Sequence of chain 1.B:
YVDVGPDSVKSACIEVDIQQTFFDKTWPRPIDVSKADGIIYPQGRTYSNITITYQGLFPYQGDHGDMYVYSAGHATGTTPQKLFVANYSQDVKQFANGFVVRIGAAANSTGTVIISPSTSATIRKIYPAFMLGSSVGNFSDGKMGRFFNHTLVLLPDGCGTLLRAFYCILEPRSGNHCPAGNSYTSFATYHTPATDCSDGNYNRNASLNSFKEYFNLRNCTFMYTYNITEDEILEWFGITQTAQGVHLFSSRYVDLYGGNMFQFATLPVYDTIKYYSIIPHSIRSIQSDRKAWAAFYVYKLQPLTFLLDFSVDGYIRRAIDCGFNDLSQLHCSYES

The protein below binds the small molecule below.
Small molecule (SMILES): CC(=O)N[C@H]1[C@H](O[C@H]2[C@H](O)[C@@H](NC(C)=O)CO[C@@H]2CO)O[C@H](CO)[C@@H](O)[C@@H]1O

Binding-site contacts:
Ligand atom C5 contacts residue ASN87 of chain 1.B at 3.8 Å.
Ligand atom O5 contacts residue GLN20 of chain 1.B at 3.5 Å.
Ligand atom O5 contacts residue ASN87 of chain 1.B at 2.5 Å (h-bond).
Ligand atom O7 contacts residue ASN87 of chain 1.B at 2.9 Å (h-bond).
Ligand atom C6 contacts residue ASP24 of chain 1.B at 3.7 Å.
Ligand atom C8 contacts residue ASN87 of chain 1.B at 4.2 Å.
Ligand atom C1 contacts residue GLN20 of chain 1.B at 4.5 Å.
Ligand atom C4 contacts residue ASN87 of chain 1.B at 4.3 Å.
Ligand atom C7 contacts residue ASN87 of chain 1.B at 3.0 Å.
Ligand atom C3 contacts residue ASN87 of chain 1.B at 3.8 Å.
Ligand atom O6 contacts residue GLN20 of chain 1.B at 3.7 Å.
Ligand atom O6 contacts residue ASP24 of chain 1.B at 3.0 Å (salt-bridge).
Ligand atom C1 contacts residue ASN87 of chain 1.B at 1.5 Å.
Ligand atom C5 contacts residue GLN20 of chain 1.B at 4.2 Å.
Ligand atom C6 contacts residue GLN20 of chain 1.B at 3.4 Å.
Ligand atom N2 contacts residue ASN87 of chain 1.B at 2.8 Å (h-bond).
Ligand atom C2 contacts residue ASN87 of chain 1.B at 2.5 Å.